The small molecule below binds the protein below.
Small molecule (SMILES): CC(=O)N[C@H]1[C@H](O[C@H]2[C@H](O)[C@@H](NC(C)=O)CO[C@@H]2CO)O[C@H](CO)[C@@H](O)[C@@H]1O

Sequence of chain 1.E:
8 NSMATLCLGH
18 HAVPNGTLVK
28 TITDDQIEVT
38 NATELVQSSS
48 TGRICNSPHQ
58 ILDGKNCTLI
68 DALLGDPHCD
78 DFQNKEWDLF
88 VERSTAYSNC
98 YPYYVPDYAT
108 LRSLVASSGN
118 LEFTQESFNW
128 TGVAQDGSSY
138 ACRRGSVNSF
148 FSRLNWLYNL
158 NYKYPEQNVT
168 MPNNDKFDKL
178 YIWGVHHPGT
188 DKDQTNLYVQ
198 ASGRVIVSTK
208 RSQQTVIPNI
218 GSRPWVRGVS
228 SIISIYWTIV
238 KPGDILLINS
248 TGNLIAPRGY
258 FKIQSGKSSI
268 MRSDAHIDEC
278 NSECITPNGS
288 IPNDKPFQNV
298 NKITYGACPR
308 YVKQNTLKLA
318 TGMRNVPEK

Binding-site contacts:
Ligand atom C4 contacts residue NAG2 of chain 1.X at 4.5 Å.
Ligand atom C7 contacts residue THR167 of chain 1.E at 3.8 Å.
Ligand atom O5 contacts residue NAG1 of chain 1.X at 3.9 Å.
Ligand atom C7 contacts residue ASN165 of chain 1.E at 4.1 Å.
Ligand atom O5 contacts residue NAG2 of chain 1.X at 4.3 Å.
Ligand atom C3 contacts residue ASN165 of chain 1.E at 3.8 Å.
Ligand atom C1 contacts residue ASN165 of chain 1.E at 1.4 Å.
Ligand atom O5 contacts residue ASN165 of chain 1.E at 2.4 Å (h-bond).
Ligand atom N2 contacts residue ASN165 of chain 1.E at 2.9 Å (h-bond).
Ligand atom C1 contacts residue NAG1 of chain 1.X at 4.4 Å.
Ligand atom O6 contacts residue NAG1 of chain 1.X at 3.8 Å.
Ligand atom C8 contacts residue ASN165 of chain 1.E at 3.9 Å.
Ligand atom C2 contacts residue NAG1 of chain 1.X at 4.3 Å.
Ligand atom O7 contacts residue THR167 of chain 1.E at 3.5 Å (h-bond).
Ligand atom C5 contacts residue NAG2 of chain 1.X at 4.3 Å.
Ligand atom C6 contacts residue NAG2 of chain 1.X at 3.5 Å.
Ligand atom C8 contacts residue THR167 of chain 1.E at 3.2 Å.
Ligand atom C2 contacts residue ASN165 of chain 1.E at 2.4 Å.
Ligand atom C8 contacts residue VAL166 of chain 1.E at 3.8 Å (hydrophobic).
Ligand atom C5 contacts residue ASN165 of chain 1.E at 3.7 Å.
Ligand atom C4 contacts residue ASN165 of chain 1.E at 4.2 Å.
Ligand atom O6 contacts residue NAG2 of chain 1.X at 3.3 Å (h-bond).
Ligand atom N2 contacts residue NAG1 of chain 1.X at 4.5 Å.